This protein binds this small molecule.
Small molecule (SMILES): C/C=C1/C[N@]2[C@H]3C[C@@H]1[C@H](C=O)[C@@H]2Cc1c3[nH]c2ccccc12

Binding-site contacts:
Ligand atom CAT contacts residue LEU181 of chain 1.B at 3.9 Å (hydrophobic).
Ligand atom CAA contacts residue GLY13 of chain 1.B at 3.3 Å.
Ligand atom NAN contacts residue LEU181 of chain 1.B at 3.5 Å.
Ligand atom CAG contacts residue TYR122 of chain 1.B at 3.6 Å (hydrophobic).
Ligand atom CAW contacts residue MET131 of chain 1.B at 4.0 Å (hydrophobic).
Ligand atom CAZ contacts residue SER81 of chain 1.B at 2.5 Å.
Ligand atom NAN contacts residue TYR122 of chain 1.B at 3.6 Å.
Ligand atom OAC contacts residue GLY13 of chain 1.B at 3.2 Å (h-bond).
Ligand atom CAI contacts residue PHE119 of chain 1.B at 4.0 Å (hydrophobic).
Ligand atom CAH contacts residue MET107 of chain 1.B at 3.9 Å (hydrophobic).
Ligand atom CAK contacts residue PHE155 of chain 1.B at 4.0 Å (hydrophobic).
Ligand atom CAT contacts residue TYR122 of chain 1.B at 3.6 Å (hydrophobic).
Ligand atom CAE contacts residue MET131 of chain 1.B at 3.7 Å (hydrophobic).
Ligand atom CAF contacts residue SER81 of chain 1.B at 1.5 Å.
Ligand atom CAW contacts residue TYR122 of chain 1.B at 3.8 Å (hydrophobic).
Ligand atom OAC contacts residue SER81 of chain 1.B at 2.2 Å (h-bond).
Ligand atom CAL contacts residue TYR122 of chain 1.B at 4.0 Å (hydrophobic).
Ligand atom CAG contacts residue PHE119 of chain 1.B at 3.5 Å (hydrophobic).
Ligand atom CAI contacts residue TYR122 of chain 1.B at 3.5 Å (hydrophobic).
Ligand atom CAU contacts residue TYR122 of chain 1.B at 3.6 Å (hydrophobic).
Ligand atom CAH contacts residue TYR122 of chain 1.B at 3.5 Å (hydrophobic).
Ligand atom CAJ contacts residue TYR122 of chain 1.B at 3.6 Å (hydrophobic).
Ligand atom CAL contacts residue SER81 of chain 1.B at 3.8 Å.
Ligand atom CAE contacts residue LEU151 of chain 1.B at 3.8 Å (hydrophobic).
Ligand atom CAV contacts residue SER81 of chain 1.B at 3.8 Å.
Ligand atom CAH contacts residue PRO118 of chain 1.B at 3.4 Å (hydrophobic).
Ligand atom OAC contacts residue PHE82 of chain 1.B at 3.1 Å (h-bond).
Ligand atom CAM contacts residue MET149 of chain 1.B at 3.8 Å (hydrophobic).
Ligand atom CAS contacts residue TYR122 of chain 1.B at 3.6 Å (hydrophobic).
Ligand atom CAJ contacts residue MET107 of chain 1.B at 3.6 Å (hydrophobic).
Ligand atom CAX contacts residue SER81 of chain 1.B at 3.3 Å.
Ligand atom NAY contacts residue TYR122 of chain 1.B at 3.9 Å.
Ligand atom CAR contacts residue TYR122 of chain 1.B at 3.6 Å (hydrophobic).
Ligand atom CAI contacts residue LEU181 of chain 1.B at 4.0 Å (hydrophobic).
Ligand atom CAK contacts residue MET131 of chain 1.B at 3.6 Å (hydrophobic).
Ligand atom CAH contacts residue PHE119 of chain 1.B at 3.9 Å (hydrophobic).
Ligand atom CAA contacts residue LEU151 of chain 1.B at 3.7 Å (hydrophobic).
Ligand atom CAP contacts residue MET131 of chain 1.B at 3.8 Å (hydrophobic).
Ligand atom CAM contacts residue LEU181 of chain 1.B at 3.7 Å (hydrophobic).
Ligand atom CAF contacts residue PHE82 of chain 1.B at 3.1 Å (hydrophobic).

Sequence of chain 1.B:
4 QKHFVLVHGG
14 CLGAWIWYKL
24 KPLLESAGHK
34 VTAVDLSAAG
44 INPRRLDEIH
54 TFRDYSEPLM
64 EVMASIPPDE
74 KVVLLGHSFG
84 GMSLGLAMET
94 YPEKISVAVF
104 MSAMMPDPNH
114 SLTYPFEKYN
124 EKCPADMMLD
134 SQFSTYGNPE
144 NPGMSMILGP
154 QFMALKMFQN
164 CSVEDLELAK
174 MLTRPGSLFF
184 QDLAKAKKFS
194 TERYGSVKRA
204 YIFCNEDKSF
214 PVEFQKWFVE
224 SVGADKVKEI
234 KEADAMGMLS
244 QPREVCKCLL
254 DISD